Sequence of chain 1.B:
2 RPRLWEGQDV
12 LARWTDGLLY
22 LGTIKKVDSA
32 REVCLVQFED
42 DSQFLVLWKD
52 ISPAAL

The small molecule below binds the protein below.
Small molecule (SMILES): c1ccc2oc([C@H]3CCCNC3)nc2c1

Binding-site contacts:
Ligand atom C3 contacts residue PHE39 of chain 1.B at 3.7 Å (hydrophobic).
Ligand atom C6 contacts residue PHE39 of chain 1.B at 4.3 Å (hydrophobic).
Ligand atom C8 contacts residue TRP15 of chain 1.B at 3.8 Å (hydrophobic).
Ligand atom N7 contacts residue PHE39 of chain 1.B at 3.5 Å.
Ligand atom C1 contacts residue PHE39 of chain 1.B at 3.2 Å (hydrophobic).
Ligand atom N14 contacts residue ASP41 of chain 1.B at 3.2 Å (salt-bridge).
Ligand atom O9 contacts residue PHE45 of chain 1.B at 4.2 Å.
Ligand atom C2 contacts residue TRP15 of chain 1.B at 3.4 Å (hydrophobic).
Ligand atom C4 contacts residue PHE39 of chain 1.B at 3.9 Å (hydrophobic).
Ligand atom C10 contacts residue TYR21 of chain 1.B at 3.9 Å (hydrophobic).
Ligand atom C5 contacts residue ARG14 of chain 1.B at 3.6 Å.
Ligand atom C4 contacts residue PHE45 of chain 1.B at 4.0 Å (hydrophobic).
Ligand atom C12 contacts residue TRP15 of chain 1.B at 3.9 Å (hydrophobic).
Ligand atom C15 contacts residue SER43 of chain 1.B at 3.7 Å.
Ligand atom C1 contacts residue TRP15 of chain 1.B at 3.5 Å (hydrophobic).
Ligand atom C10 contacts residue PHE39 of chain 1.B at 4.3 Å (hydrophobic).
Ligand atom C6 contacts residue TRP15 of chain 1.B at 4.2 Å (hydrophobic).
Ligand atom C5 contacts residue VAL47 of chain 1.B at 3.8 Å (hydrophobic).
Ligand atom C3 contacts residue ALA13 of chain 1.B at 3.6 Å (hydrophobic).
Ligand atom C4 contacts residue TRP15 of chain 1.B at 3.8 Å (hydrophobic).
Ligand atom N14 contacts residue PHE39 of chain 1.B at 4.2 Å.
Ligand atom C8 contacts residue TYR21 of chain 1.B at 4.2 Å (hydrophobic).
Ligand atom C2 contacts residue PHE39 of chain 1.B at 3.3 Å (hydrophobic).
Ligand atom C8 contacts residue PHE39 of chain 1.B at 3.7 Å (hydrophobic).
Ligand atom C4 contacts residue VAL47 of chain 1.B at 4.2 Å (hydrophobic).
Ligand atom C11 contacts residue TRP15 of chain 1.B at 3.5 Å (hydrophobic).
Ligand atom C13 contacts residue ASP41 of chain 1.B at 3.5 Å.
Ligand atom C3 contacts residue TRP15 of chain 1.B at 3.5 Å (hydrophobic).
Ligand atom C12 contacts residue TYR21 of chain 1.B at 4.3 Å (hydrophobic).
Ligand atom N14 contacts residue SER43 of chain 1.B at 3.5 Å (h-bond).
Ligand atom O9 contacts residue TRP15 of chain 1.B at 3.7 Å.
Ligand atom C6 contacts residue VAL47 of chain 1.B at 3.6 Å (hydrophobic).
Ligand atom C3 contacts residue ARG14 of chain 1.B at 3.6 Å.
Ligand atom N7 contacts residue TYR21 of chain 1.B at 3.5 Å.
Ligand atom C15 contacts residue PHE39 of chain 1.B at 3.5 Å (hydrophobic).
Ligand atom C5 contacts residue PHE39 of chain 1.B at 4.2 Å (hydrophobic).
Ligand atom N7 contacts residue TRP15 of chain 1.B at 3.4 Å.
Ligand atom O9 contacts residue PHE39 of chain 1.B at 3.4 Å.
Ligand atom C5 contacts residue ALA13 of chain 1.B at 3.9 Å (hydrophobic).
Ligand atom C5 contacts residue TRP15 of chain 1.B at 4.2 Å (hydrophobic).